Sequence of chain 1.G:
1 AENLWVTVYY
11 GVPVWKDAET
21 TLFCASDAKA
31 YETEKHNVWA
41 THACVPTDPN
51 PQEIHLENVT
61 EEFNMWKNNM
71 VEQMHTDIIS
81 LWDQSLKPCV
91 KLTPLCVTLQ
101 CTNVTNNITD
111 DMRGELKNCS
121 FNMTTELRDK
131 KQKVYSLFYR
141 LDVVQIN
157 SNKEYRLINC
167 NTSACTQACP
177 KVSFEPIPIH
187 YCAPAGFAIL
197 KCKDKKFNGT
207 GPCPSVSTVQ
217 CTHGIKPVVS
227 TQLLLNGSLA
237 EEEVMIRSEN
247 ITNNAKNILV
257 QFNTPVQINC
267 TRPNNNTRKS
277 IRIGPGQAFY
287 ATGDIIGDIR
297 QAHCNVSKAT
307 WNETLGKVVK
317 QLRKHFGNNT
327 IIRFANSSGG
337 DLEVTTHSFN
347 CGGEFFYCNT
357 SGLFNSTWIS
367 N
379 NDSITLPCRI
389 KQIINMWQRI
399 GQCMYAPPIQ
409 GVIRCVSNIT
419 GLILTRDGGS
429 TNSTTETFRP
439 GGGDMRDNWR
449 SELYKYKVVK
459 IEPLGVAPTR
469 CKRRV

This small molecule binds to this protein.
Small molecule (SMILES): CC(=O)N[C@H]1[C@H](O[C@H]2[C@H](O)[C@@H](NC(C)=O)CO[C@@H]2CO)O[C@H](CO)[C@@H](O)[C@@H]1O

Binding-site contacts:
Ligand atom C6 contacts residue THR109 of chain 1.G at 4.4 Å.
Ligand atom C2 contacts residue ASN103 of chain 1.G at 2.5 Å.
Ligand atom O3 contacts residue ASN103 of chain 1.G at 4.5 Å.
Ligand atom C2 contacts residue ASP110 of chain 1.G at 4.5 Å.
Ligand atom O6 contacts residue ARG140 of chain 1.G at 3.9 Å.
Ligand atom C4 contacts residue ASN103 of chain 1.G at 3.4 Å.
Ligand atom O4 contacts residue ASP110 of chain 1.G at 3.4 Å (salt-bridge).
Ligand atom C5 contacts residue ASN103 of chain 1.G at 3.1 Å.
Ligand atom C2 contacts residue ILE108 of chain 1.G at 3.9 Å (hydrophobic).
Ligand atom N2 contacts residue ILE108 of chain 1.G at 3.5 Å.
Ligand atom C6 contacts residue ILE108 of chain 1.G at 3.9 Å (hydrophobic).
Ligand atom C1 contacts residue ASN103 of chain 1.G at 1.4 Å.
Ligand atom O5 contacts residue ASN103 of chain 1.G at 2.5 Å (h-bond).
Ligand atom C7 contacts residue ASN103 of chain 1.G at 4.4 Å.
Ligand atom C3 contacts residue ASN103 of chain 1.G at 3.5 Å.
Ligand atom O6 contacts residue ASN103 of chain 1.G at 2.8 Å (h-bond).
Ligand atom O3 contacts residue ILE108 of chain 1.G at 4.3 Å.
Ligand atom N2 contacts residue ASN103 of chain 1.G at 3.5 Å (h-bond).
Ligand atom C7 contacts residue ILE108 of chain 1.G at 4.5 Å (hydrophobic).
Ligand atom C4 contacts residue ASP110 of chain 1.G at 3.4 Å.
Ligand atom C6 contacts residue ASN103 of chain 1.G at 3.3 Å.
Ligand atom C5 contacts residue ASP110 of chain 1.G at 4.5 Å.
Ligand atom C3 contacts residue ASP110 of chain 1.G at 4.0 Å.
Ligand atom O3 contacts residue ASP110 of chain 1.G at 3.7 Å.
Ligand atom O6 contacts residue ILE108 of chain 1.G at 3.9 Å.